Binding-site contacts:
Ligand atom N1 contacts residue DT22 of chain 1.L at 3.1 Å (h-bond).
Ligand atom N2 contacts residue DC23 of chain 1.L at 3.3 Å (h-bond).
Ligand atom C2 contacts residue DT22 of chain 1.L at 3.7 Å.
Ligand atom OP1 contacts residue GLN776 of chain 1.B at 3.6 Å.
Ligand atom O2' contacts residue HIS1097 of chain 1.B at 3.3 Å (h-bond).
Ligand atom OP1 contacts residue LYS987 of chain 1.B at 3.1 Å (salt-bridge).
Ligand atom C5' contacts residue LYS987 of chain 1.B at 3.5 Å.
Ligand atom N6 contacts residue DC21 of chain 1.L at 3.7 Å.
Ligand atom O5' contacts residue LYS987 of chain 1.B at 3.4 Å.
Ligand atom N1 contacts residue DC21 of chain 1.L at 3.4 Å (h-bond).
Ligand atom C5' contacts residue GLN776 of chain 1.B at 3.4 Å.
Ligand atom N1 contacts residue DC21 of chain 1.L at 3.3 Å (h-bond).
Ligand atom N3 contacts residue DC23 of chain 1.L at 3.5 Å (h-bond).
Ligand atom O6 contacts residue DT22 of chain 1.L at 3.0 Å (h-bond).
Ligand atom C2 contacts residue DC20 of chain 1.L at 3.5 Å.
Ligand atom O2' contacts residue ASP485 of chain 1.A at 3.4 Å (salt-bridge).
Ligand atom N6 contacts residue DT22 of chain 1.L at 3.7 Å.
Ligand atom N1 contacts residue DC23 of chain 1.L at 3.8 Å.
Ligand atom C6 contacts residue DC21 of chain 1.L at 3.7 Å.
Ligand atom C6 contacts residue DC20 of chain 1.L at 3.5 Å.
Ligand atom O3' contacts residue GLN776 of chain 1.B at 3.5 Å (h-bond).
Ligand atom N3 contacts residue DC21 of chain 1.L at 3.4 Å (h-bond).
Ligand atom O3' contacts residue ASP485 of chain 1.A at 3.0 Å (salt-bridge).
Ligand atom N2 contacts residue DT19 of chain 1.L at 3.3 Å (h-bond).
Ligand atom C2 contacts residue DC23 of chain 1.L at 3.2 Å.
Ligand atom N2 contacts residue DT22 of chain 1.L at 3.2 Å (h-bond).
Ligand atom N1 contacts residue DT22 of chain 1.L at 3.1 Å (h-bond).
Ligand atom N1 contacts residue DC20 of chain 1.L at 2.8 Å (h-bond).
Ligand atom N3 contacts residue DC20 of chain 1.L at 3.7 Å.
Ligand atom O3' contacts residue LYS979 of chain 1.B at 3.7 Å.
Ligand atom C6 contacts residue DT22 of chain 1.L at 3.5 Å.
Ligand atom C2 contacts residue DC21 of chain 1.L at 3.1 Å.
Ligand atom N3 contacts residue DT22 of chain 1.L at 3.8 Å.
Ligand atom N1 contacts residue DT19 of chain 1.L at 3.7 Å.
Ligand atom C2 contacts residue DT22 of chain 1.L at 3.2 Å.
Ligand atom O3' contacts residue ASP483 of chain 1.A at 3.6 Å (salt-bridge).
Ligand atom N2 contacts residue DC21 of chain 1.L at 3.4 Å (h-bond).
Ligand atom O2' contacts residue ARG446 of chain 1.A at 3.2 Å (salt-bridge).
Ligand atom N2 contacts residue DC20 of chain 1.L at 2.8 Å (h-bond).
Ligand atom O6 contacts residue DC20 of chain 1.L at 2.8 Å (h-bond).

Sequence of chain 1.B:
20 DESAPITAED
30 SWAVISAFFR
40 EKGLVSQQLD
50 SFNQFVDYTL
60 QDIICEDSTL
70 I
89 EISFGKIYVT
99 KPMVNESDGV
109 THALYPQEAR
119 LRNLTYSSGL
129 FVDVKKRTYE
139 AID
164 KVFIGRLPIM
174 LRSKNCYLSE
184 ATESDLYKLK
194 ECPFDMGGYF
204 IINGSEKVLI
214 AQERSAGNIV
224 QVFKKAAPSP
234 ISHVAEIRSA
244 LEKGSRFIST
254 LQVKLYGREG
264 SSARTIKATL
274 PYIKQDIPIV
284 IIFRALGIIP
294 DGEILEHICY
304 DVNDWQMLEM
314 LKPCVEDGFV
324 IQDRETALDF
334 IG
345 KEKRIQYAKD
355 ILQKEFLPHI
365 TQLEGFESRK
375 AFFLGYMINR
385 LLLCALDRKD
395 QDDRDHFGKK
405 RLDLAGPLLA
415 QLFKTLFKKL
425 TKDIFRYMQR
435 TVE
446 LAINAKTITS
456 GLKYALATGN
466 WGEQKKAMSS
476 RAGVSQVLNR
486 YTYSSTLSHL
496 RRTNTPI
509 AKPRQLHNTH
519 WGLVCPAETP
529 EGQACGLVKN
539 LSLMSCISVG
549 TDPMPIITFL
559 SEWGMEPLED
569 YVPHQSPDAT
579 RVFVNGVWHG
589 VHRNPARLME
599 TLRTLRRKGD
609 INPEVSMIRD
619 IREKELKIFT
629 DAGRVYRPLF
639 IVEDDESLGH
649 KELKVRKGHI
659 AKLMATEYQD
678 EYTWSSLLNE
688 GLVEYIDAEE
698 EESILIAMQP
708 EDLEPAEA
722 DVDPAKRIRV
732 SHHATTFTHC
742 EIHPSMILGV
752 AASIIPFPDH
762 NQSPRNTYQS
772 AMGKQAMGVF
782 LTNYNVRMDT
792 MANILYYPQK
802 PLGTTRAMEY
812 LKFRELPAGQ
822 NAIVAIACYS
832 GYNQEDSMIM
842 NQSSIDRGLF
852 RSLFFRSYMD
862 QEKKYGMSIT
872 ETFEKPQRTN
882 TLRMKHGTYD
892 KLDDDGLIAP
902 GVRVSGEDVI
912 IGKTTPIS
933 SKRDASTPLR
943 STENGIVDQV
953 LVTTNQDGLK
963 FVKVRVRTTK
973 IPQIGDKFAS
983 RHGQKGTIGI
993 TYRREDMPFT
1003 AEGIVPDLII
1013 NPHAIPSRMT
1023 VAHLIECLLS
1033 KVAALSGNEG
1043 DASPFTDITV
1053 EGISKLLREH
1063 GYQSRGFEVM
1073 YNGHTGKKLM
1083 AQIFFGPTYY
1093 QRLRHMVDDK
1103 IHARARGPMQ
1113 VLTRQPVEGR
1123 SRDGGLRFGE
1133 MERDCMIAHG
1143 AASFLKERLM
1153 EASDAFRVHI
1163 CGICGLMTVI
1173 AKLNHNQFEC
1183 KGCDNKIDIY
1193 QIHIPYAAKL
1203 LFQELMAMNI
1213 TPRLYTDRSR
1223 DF

Sequence of chain 1.A:
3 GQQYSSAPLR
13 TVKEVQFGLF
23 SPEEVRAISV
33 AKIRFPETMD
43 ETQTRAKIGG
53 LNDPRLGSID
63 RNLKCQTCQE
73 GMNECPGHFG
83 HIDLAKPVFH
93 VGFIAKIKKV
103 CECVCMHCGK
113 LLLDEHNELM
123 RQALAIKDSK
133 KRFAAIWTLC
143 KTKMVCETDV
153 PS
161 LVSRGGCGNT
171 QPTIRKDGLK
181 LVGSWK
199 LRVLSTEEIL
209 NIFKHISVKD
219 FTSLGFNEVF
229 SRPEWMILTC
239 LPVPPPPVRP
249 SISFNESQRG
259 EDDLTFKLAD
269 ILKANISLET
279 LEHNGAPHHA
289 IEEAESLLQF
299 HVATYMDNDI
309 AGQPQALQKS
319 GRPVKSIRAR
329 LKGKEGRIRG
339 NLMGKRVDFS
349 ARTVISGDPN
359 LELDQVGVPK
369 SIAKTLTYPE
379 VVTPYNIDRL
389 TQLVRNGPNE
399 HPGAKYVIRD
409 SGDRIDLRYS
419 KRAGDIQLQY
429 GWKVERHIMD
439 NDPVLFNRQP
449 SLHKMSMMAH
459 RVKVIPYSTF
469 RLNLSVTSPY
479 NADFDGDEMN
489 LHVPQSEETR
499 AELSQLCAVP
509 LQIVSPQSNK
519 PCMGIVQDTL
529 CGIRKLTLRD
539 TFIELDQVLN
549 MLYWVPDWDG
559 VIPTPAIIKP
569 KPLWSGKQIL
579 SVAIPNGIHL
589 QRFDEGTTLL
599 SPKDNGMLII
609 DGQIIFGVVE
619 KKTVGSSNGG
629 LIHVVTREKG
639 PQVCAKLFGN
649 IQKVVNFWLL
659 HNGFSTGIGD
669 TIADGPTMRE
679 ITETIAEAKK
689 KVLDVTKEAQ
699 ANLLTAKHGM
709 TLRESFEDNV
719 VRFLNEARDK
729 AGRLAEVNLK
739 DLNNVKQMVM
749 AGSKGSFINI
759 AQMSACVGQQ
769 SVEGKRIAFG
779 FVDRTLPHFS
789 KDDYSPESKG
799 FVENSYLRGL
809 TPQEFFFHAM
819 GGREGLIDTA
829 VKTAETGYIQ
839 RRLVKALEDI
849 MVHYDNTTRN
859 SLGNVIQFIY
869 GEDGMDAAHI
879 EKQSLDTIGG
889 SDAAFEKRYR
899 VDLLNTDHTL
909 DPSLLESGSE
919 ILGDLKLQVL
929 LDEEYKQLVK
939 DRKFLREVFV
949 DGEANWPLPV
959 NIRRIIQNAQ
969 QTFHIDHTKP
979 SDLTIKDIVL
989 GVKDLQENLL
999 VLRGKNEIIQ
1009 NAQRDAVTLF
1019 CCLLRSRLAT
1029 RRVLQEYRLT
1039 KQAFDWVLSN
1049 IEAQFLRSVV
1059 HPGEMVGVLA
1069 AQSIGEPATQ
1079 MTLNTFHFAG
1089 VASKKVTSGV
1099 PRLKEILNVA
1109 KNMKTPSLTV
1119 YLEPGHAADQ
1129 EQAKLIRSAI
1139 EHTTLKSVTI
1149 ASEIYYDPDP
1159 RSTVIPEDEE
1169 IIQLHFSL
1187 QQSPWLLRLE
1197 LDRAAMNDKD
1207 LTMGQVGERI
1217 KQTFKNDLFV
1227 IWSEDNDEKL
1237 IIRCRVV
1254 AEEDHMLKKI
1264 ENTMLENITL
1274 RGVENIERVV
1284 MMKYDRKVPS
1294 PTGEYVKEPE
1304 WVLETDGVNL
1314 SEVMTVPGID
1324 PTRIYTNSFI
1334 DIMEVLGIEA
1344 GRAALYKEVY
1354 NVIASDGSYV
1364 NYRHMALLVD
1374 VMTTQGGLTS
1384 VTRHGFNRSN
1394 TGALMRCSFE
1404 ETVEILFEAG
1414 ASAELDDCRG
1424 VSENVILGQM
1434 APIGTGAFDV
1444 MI

A small-molecule ligand and the protein it binds are described below.
Small molecule (SMILES): Nc1nc(=O)c2ncn([C@@H]3O[C@H](CO[P](=O)(O)O[C@H]4[C@@H](O)[C@H](n5cnc6c(=O)nc(N)[nH]c65)O[C@@H]4CO[P](=O)(O)O[C@H]4[C@@H](O)[C@H](n5cnc6c(N)ncnc65)O[C@@H]4CO[P](=O)(O)O[C@H]4[C@@H](O)[C@H](n5cnc6c(=O)nc(N)[nH]c65)O[C@@H]4CO)[C@@H](O)[C@H]3O)c2[nH]1